Sequence of chain 1.L:
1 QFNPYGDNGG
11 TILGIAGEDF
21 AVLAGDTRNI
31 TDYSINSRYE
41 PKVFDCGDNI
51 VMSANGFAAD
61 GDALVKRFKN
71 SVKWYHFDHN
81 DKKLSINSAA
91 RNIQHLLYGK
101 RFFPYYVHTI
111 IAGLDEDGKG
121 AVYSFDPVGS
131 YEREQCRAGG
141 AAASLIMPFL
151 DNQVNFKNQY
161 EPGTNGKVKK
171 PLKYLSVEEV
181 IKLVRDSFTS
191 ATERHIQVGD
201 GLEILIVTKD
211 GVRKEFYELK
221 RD

Sequence of chain 1.K:
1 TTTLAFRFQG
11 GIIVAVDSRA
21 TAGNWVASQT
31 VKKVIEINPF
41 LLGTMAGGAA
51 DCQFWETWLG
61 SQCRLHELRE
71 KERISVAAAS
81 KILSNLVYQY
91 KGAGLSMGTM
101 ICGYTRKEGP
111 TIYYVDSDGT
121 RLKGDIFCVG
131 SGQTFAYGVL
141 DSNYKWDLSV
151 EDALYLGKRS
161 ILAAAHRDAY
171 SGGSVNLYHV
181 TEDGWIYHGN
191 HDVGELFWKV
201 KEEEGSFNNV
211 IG

This small molecule binds to this protein.
Small molecule (SMILES): COc1ccc(C[C@H](NC(=O)[C@H](C)NC(=O)CN2CCOCC2)C(=O)N[C@@H](Cc2ccccc2)[C@@H](O)[C@H](C)CO)cc1

Binding-site contacts:
Ligand atom O49 contacts residue ALA20 of chain 1.K at 3.3 Å.
Ligand atom C6 contacts residue THR1 of chain 1.K at 3.6 Å.
Ligand atom O39 contacts residue ALA49 of chain 1.K at 3.1 Å (h-bond).
Ligand atom O49 contacts residue THR21 of chain 1.K at 2.7 Å (h-bond).
Ligand atom O13 contacts residue THR1 of chain 1.K at 3.3 Å (h-bond).
Ligand atom C8 contacts residue GLY47 of chain 1.K at 3.6 Å.
Ligand atom C27 contacts residue ASP126 of chain 1.L at 3.7 Å.
Ligand atom C11 contacts residue ARG19 of chain 1.K at 3.0 Å.
Ligand atom C11 contacts residue TYR170 of chain 1.K at 3.2 Å (hydrophobic).
Ligand atom C11 contacts residue LYS33 of chain 1.K at 3.6 Å.
Ligand atom C24 contacts residue GLY47 of chain 1.K at 3.5 Å.
Ligand atom O21 contacts residue GLY47 of chain 1.K at 3.2 Å (h-bond).
Ligand atom C10 contacts residue THR1 of chain 1.K at 1.5 Å.
Ligand atom C30 contacts residue ASP126 of chain 1.L at 3.6 Å.
Ligand atom C3 contacts residue VAL31 of chain 1.K at 3.4 Å (hydrophobic).
Ligand atom C43 contacts residue SER96 of chain 1.K at 3.8 Å.
Ligand atom C29 contacts residue ASP126 of chain 1.L at 3.6 Å.
Ligand atom N28 contacts residue ASP126 of chain 1.L at 2.9 Å (salt-bridge).
Ligand atom C38 contacts residue ASP126 of chain 1.L at 3.4 Å.
Ligand atom C40 contacts residue THR21 of chain 1.K at 3.4 Å.
Ligand atom C9 contacts residue THR1 of chain 1.K at 1.4 Å.
Ligand atom C12 contacts residue THR1 of chain 1.K at 2.5 Å.
Ligand atom C10 contacts residue TYR170 of chain 1.K at 3.6 Å (hydrophobic).
Ligand atom C4 contacts residue VAL31 of chain 1.K at 3.4 Å (hydrophobic).
Ligand atom C12 contacts residue THR21 of chain 1.K at 3.5 Å.
Ligand atom C32 contacts residue VAL128 of chain 1.L at 3.4 Å (hydrophobic).
Ligand atom N22 contacts residue GLY47 of chain 1.K at 2.8 Å (h-bond).
Ligand atom C8 contacts residue THR1 of chain 1.K at 2.3 Å.
Ligand atom C12 contacts residue TYR170 of chain 1.K at 3.7 Å (hydrophobic).
Ligand atom N25 contacts residue THR21 of chain 1.K at 2.9 Å (h-bond).
Ligand atom C24 contacts residue THR21 of chain 1.K at 3.6 Å.
Ligand atom C2 contacts residue MET45 of chain 1.K at 3.5 Å (hydrophobic).
Ligand atom C11 contacts residue THR1 of chain 1.K at 2.5 Å.
Ligand atom C42 contacts residue GLY47 of chain 1.K at 3.4 Å.
Ligand atom C23 contacts residue GLY47 of chain 1.K at 3.6 Å.
Ligand atom O21 contacts residue THR1 of chain 1.K at 2.4 Å (h-bond).
Ligand atom C7 contacts residue THR1 of chain 1.K at 2.4 Å.
Ligand atom N22 contacts residue THR1 of chain 1.K at 3.6 Å (h-bond).
Ligand atom C33 contacts residue VAL128 of chain 1.L at 3.7 Å (hydrophobic).
Ligand atom C7 contacts residue GLY47 of chain 1.K at 3.2 Å.